A small-molecule ligand and the protein it binds are described below.
Small molecule (SMILES): Cc1n[nH]c2ccc(-c3cncc(OC[C@@H](N)Cc4c[nH]c5ccccc45)c3)cc12

Binding-site contacts:
Ligand atom C12 contacts residue ILE158 of chain 1.A at 3.9 Å (hydrophobic).
Ligand atom C15 contacts residue ASP159 of chain 1.A at 3.5 Å.
Ligand atom N4 contacts residue GLU94 of chain 1.A at 2.8 Å (salt-bridge).
Ligand atom C16 contacts residue ASP159 of chain 1.A at 3.9 Å.
Ligand atom N14 contacts residue ASP159 of chain 1.A at 3.8 Å.
Ligand atom C32 contacts residue GLY18 of chain 1.A at 3.7 Å.
Ligand atom C34 contacts residue PHE22 of chain 1.A at 3.4 Å (hydrophobic).
Ligand atom C7 contacts residue ILE158 of chain 1.A at 3.9 Å (hydrophobic).
Ligand atom C31 contacts residue LEU17 of chain 1.A at 3.6 Å (hydrophobic).
Ligand atom C18 contacts residue ASN145 of chain 1.A at 3.5 Å.
Ligand atom C18 contacts residue ILE158 of chain 1.A at 3.9 Å (hydrophobic).
Ligand atom N4 contacts residue LEU147 of chain 1.A at 3.7 Å.
Ligand atom N3 contacts residue LEU147 of chain 1.A at 3.5 Å.
Ligand atom C13 contacts residue LYS40 of chain 1.A at 3.8 Å.
Ligand atom C19 contacts residue ASN145 of chain 1.A at 3.5 Å.
Ligand atom C11 contacts residue LEU147 of chain 1.A at 3.8 Å (hydrophobic).
Ligand atom C27 contacts residue GLU144 of chain 1.A at 3.8 Å.
Ligand atom C6 contacts residue ALA38 of chain 1.A at 3.8 Å (hydrophobic).
Ligand atom N3 contacts residue ARG95 of chain 1.A at 3.7 Å.
Ligand atom C36 contacts residue ILE158 of chain 1.A at 3.4 Å (hydrophobic).
Ligand atom N21 contacts residue GLU144 of chain 1.A at 3.1 Å (salt-bridge).
Ligand atom N3 contacts residue ALA38 of chain 1.A at 3.8 Å.
Ligand atom C2 contacts residue LEU147 of chain 1.A at 3.6 Å (hydrophobic).
Ligand atom C6 contacts residue GLU94 of chain 1.A at 3.8 Å.
Ligand atom C32 contacts residue LEU17 of chain 1.A at 3.7 Å (hydrophobic).
Ligand atom N3 contacts residue GLU94 of chain 1.A at 3.7 Å.
Ligand atom C15 contacts residue PHE22 of chain 1.A at 3.6 Å (hydrophobic).
Ligand atom C25 contacts residue GLU144 of chain 1.A at 3.7 Å.
Ligand atom N14 contacts residue LYS40 of chain 1.A at 3.2 Å (salt-bridge).
Ligand atom C25 contacts residue PHE22 of chain 1.A at 3.6 Å (hydrophobic).
Ligand atom C10 contacts residue ILE158 of chain 1.A at 3.9 Å (hydrophobic).
Ligand atom C1 contacts residue LEU17 of chain 1.A at 3.8 Å (hydrophobic).
Ligand atom C19 contacts residue GLU144 of chain 1.A at 3.5 Å.
Ligand atom C8 contacts residue ILE158 of chain 1.A at 3.9 Å (hydrophobic).
Ligand atom C6 contacts residue LEU147 of chain 1.A at 3.9 Å (hydrophobic).
Ligand atom C18 contacts residue GLU144 of chain 1.A at 3.6 Å.
Ligand atom C9 contacts residue ILE158 of chain 1.A at 3.9 Å (hydrophobic).
Ligand atom N21 contacts residue ASN145 of chain 1.A at 2.8 Å (h-bond).
Ligand atom C7 contacts residue ILE77 of chain 1.A at 3.9 Å (hydrophobic).
Ligand atom N4 contacts residue ALA38 of chain 1.A at 3.5 Å.

Sequence of chain 1.A:
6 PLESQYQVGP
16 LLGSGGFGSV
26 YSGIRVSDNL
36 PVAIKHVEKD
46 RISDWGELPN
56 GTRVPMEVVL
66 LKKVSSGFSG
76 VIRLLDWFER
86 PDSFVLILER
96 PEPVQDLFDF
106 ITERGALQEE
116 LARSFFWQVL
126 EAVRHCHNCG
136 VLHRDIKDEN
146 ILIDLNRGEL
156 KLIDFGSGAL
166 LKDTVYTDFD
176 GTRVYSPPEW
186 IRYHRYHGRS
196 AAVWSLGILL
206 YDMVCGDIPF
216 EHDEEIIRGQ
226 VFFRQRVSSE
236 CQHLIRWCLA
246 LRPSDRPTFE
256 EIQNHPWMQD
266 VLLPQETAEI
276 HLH